Binding-site contacts:
Ligand atom O3 contacts residue GLN269 of chain 1.A at 3.8 Å.
Ligand atom C5 contacts residue THR274 of chain 1.A at 4.3 Å.
Ligand atom O5 contacts residue CYS284 of chain 1.A at 4.1 Å.
Ligand atom O5 contacts residue THR274 of chain 1.A at 4.0 Å.
Ligand atom C6 contacts residue CYS284 of chain 1.A at 3.5 Å (hydrophobic).
Ligand atom C1 contacts residue THR274 of chain 1.A at 3.5 Å.
Ligand atom C3 contacts residue ASN272 of chain 1.A at 3.8 Å.
Ligand atom C2 contacts residue ASN272 of chain 1.A at 2.4 Å.
Ligand atom O5 contacts residue ASN272 of chain 1.A at 2.4 Å (h-bond).
Ligand atom C1 contacts residue CYS275 of chain 1.A at 4.2 Å (hydrophobic).
Ligand atom C1 contacts residue ASN272 of chain 1.A at 1.4 Å.
Ligand atom O7 contacts residue ASN272 of chain 1.A at 2.9 Å.
Ligand atom O5 contacts residue CYS275 of chain 1.A at 3.6 Å.
Ligand atom O7 contacts residue GLN269 of chain 1.A at 3.7 Å.
Ligand atom C5 contacts residue CYS284 of chain 1.A at 4.4 Å (hydrophobic).
Ligand atom C4 contacts residue ASN272 of chain 1.A at 4.1 Å.
Ligand atom N2 contacts residue THR274 of chain 1.A at 4.4 Å.
Ligand atom C5 contacts residue ASN272 of chain 1.A at 3.7 Å.
Ligand atom N2 contacts residue ASN272 of chain 1.A at 3.0 Å (h-bond).
Ligand atom C7 contacts residue ASN272 of chain 1.A at 3.0 Å.
Ligand atom C8 contacts residue ASN272 of chain 1.A at 3.6 Å.
Ligand atom O7 contacts residue THR268 of chain 1.A at 4.0 Å.

Sequence of chain 1.A:
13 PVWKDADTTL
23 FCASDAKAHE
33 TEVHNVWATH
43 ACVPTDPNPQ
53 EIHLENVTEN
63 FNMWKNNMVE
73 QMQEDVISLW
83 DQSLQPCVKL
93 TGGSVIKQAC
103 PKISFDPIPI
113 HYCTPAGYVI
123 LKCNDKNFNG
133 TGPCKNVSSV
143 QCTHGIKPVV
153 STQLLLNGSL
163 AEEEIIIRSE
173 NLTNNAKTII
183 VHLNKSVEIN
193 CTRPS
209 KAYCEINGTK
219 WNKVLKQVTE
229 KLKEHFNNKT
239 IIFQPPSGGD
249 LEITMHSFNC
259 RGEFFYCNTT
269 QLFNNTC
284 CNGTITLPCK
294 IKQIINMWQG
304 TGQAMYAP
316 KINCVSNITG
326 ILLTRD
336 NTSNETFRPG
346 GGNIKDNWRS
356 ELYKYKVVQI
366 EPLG

This small molecule binds to this protein.
Small molecule (SMILES): CC(=O)N[C@@H]1[C@@H](O)[C@H](O)[C@@H](CO)O[C@H]1O